Binding-site contacts:
Ligand atom O3 contacts residue GLU1006 of chain 1.B at 4.0 Å.
Ligand atom O4 contacts residue VAL1223 of chain 1.A at 3.7 Å.
Ligand atom C8 contacts residue TYR1225 of chain 1.A at 3.3 Å (hydrophobic).
Ligand atom C1 contacts residue TYR1225 of chain 1.A at 3.8 Å (hydrophobic).
Ligand atom C5 contacts residue ASN1227 of chain 1.A at 3.7 Å.
Ligand atom C3 contacts residue VAL1223 of chain 1.A at 3.6 Å (hydrophobic).
Ligand atom C3 contacts residue ASN1227 of chain 1.A at 3.9 Å.
Ligand atom C2 contacts residue VAL1223 of chain 1.A at 4.2 Å (hydrophobic).
Ligand atom C8 contacts residue VAL1223 of chain 1.A at 4.1 Å (hydrophobic).
Ligand atom O7 contacts residue ASN1227 of chain 1.A at 3.9 Å.
Ligand atom C8 contacts residue PRO1221 of chain 1.A at 3.5 Å (hydrophobic).
Ligand atom C8 contacts residue GLN1226 of chain 1.A at 3.8 Å.
Ligand atom C3 contacts residue TYR1225 of chain 1.A at 4.2 Å (hydrophobic).
Ligand atom C3 contacts residue GLN1222 of chain 1.A at 4.4 Å.
Ligand atom C1 contacts residue VAL1223 of chain 1.A at 4.2 Å (hydrophobic).
Ligand atom O7 contacts residue GLN1222 of chain 1.A at 3.8 Å.
Ligand atom C7 contacts residue ASN1227 of chain 1.A at 3.8 Å.
Ligand atom C8 contacts residue GLN1222 of chain 1.A at 3.8 Å.
Ligand atom N2 contacts residue VAL1223 of chain 1.A at 4.0 Å.
Ligand atom N2 contacts residue ASN1227 of chain 1.A at 3.0 Å (h-bond).
Ligand atom C4 contacts residue ASN1227 of chain 1.A at 4.5 Å.
Ligand atom N2 contacts residue GLN1226 of chain 1.A at 4.3 Å.
Ligand atom O5 contacts residue VAL1223 of chain 1.A at 4.0 Å.
Ligand atom C8 contacts residue SER790 of chain 1.A at 3.6 Å.
Ligand atom O4 contacts residue GLU1006 of chain 1.B at 4.2 Å.
Ligand atom C1 contacts residue ASN1227 of chain 1.A at 1.5 Å.
Ligand atom C2 contacts residue ASN1227 of chain 1.A at 2.6 Å.
Ligand atom N2 contacts residue TYR1225 of chain 1.A at 2.8 Å (h-bond).
Ligand atom C2 contacts residue TYR1225 of chain 1.A at 3.8 Å (hydrophobic).
Ligand atom C7 contacts residue TYR1225 of chain 1.A at 3.5 Å (hydrophobic).
Ligand atom O7 contacts residue VAL1223 of chain 1.A at 3.2 Å (h-bond).
Ligand atom C7 contacts residue GLN1222 of chain 1.A at 4.0 Å.
Ligand atom O3 contacts residue VAL1223 of chain 1.A at 3.0 Å (h-bond).
Ligand atom O5 contacts residue ASN1227 of chain 1.A at 2.4 Å (h-bond).
Ligand atom C7 contacts residue VAL1223 of chain 1.A at 3.7 Å (hydrophobic).

This protein binds this small molecule.
Small molecule (SMILES): CC(=O)N[C@H]1[C@H](O[C@H]2[C@H](O)[C@@H](NC(C)=O)CO[C@@H]2CO)O[C@H](CO)[C@@H](O[C@@H]2O[C@H](CO)[C@@H](O)[C@H](O[C@H]3O[C@H](CO)[C@@H](O)[C@H](O)[C@@H]3O)[C@@H]2O)[C@@H]1O

Sequence of chain 1.B:
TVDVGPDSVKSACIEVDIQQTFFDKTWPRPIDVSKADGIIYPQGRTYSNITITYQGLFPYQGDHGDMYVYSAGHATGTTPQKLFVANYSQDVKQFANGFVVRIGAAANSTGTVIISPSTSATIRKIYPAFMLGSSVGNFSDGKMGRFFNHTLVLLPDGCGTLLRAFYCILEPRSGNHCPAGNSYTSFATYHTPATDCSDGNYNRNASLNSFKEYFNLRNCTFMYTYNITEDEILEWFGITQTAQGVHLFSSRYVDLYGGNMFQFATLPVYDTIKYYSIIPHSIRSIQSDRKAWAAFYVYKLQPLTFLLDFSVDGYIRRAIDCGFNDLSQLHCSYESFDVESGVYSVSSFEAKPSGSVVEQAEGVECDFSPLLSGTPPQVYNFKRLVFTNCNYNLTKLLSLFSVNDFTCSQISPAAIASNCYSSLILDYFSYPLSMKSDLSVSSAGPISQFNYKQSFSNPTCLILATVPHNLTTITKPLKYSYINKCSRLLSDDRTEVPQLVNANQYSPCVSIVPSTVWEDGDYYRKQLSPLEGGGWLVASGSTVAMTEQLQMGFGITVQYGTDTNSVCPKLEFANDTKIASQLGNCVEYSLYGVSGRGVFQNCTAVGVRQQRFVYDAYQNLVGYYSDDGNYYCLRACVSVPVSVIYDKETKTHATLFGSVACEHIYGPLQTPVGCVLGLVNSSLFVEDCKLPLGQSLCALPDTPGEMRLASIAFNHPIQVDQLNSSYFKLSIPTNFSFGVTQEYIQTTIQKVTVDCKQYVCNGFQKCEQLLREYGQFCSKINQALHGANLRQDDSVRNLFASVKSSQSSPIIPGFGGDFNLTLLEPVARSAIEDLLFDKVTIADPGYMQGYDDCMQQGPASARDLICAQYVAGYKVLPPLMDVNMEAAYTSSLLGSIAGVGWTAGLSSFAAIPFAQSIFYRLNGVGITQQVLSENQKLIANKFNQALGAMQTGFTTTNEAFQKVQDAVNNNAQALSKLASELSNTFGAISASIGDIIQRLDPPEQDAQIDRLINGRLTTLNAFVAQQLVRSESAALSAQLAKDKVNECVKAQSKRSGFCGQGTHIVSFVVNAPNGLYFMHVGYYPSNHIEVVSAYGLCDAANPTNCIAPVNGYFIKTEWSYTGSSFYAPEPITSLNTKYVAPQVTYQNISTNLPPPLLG

Sequence of chain 1.A:
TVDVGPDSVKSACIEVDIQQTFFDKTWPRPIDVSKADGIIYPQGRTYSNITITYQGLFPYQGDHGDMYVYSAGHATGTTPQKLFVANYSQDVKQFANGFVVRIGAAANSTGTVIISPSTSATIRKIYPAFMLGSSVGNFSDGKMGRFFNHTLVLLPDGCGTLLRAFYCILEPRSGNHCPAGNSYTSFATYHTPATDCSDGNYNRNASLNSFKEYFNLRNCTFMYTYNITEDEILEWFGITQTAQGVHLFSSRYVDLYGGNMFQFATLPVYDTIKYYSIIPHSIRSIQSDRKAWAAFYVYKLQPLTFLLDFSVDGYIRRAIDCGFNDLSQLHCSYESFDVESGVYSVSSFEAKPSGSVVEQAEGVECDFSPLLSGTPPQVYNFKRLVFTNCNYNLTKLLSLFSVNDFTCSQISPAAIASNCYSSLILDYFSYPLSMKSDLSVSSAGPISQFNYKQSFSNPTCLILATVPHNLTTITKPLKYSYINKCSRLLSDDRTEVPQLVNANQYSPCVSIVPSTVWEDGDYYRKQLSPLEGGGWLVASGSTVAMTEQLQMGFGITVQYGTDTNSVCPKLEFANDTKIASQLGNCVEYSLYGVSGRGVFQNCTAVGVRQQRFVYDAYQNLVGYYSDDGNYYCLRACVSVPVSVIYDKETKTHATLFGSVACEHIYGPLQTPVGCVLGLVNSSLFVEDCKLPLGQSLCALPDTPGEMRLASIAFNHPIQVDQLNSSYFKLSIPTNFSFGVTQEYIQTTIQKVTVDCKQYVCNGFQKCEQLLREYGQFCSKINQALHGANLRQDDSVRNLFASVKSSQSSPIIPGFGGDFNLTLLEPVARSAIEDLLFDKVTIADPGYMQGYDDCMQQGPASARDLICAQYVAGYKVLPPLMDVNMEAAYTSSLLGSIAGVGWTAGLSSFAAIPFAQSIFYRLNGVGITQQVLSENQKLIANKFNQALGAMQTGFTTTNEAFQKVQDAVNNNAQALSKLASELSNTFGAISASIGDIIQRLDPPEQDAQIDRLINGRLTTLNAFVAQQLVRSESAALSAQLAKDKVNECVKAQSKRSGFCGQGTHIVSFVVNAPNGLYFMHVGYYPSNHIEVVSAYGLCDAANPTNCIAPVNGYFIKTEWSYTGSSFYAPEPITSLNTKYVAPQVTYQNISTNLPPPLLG